Binding-site contacts:
Ligand atom O2P contacts residue TYR136 of chain 1.I at 2.5 Å (h-bond).
Ligand atom O1P contacts residue ARG135 of chain 1.I at 2.8 Å (salt-bridge).
Ligand atom NH1 contacts residue ARG66 of chain 1.I at 3.2 Å (salt-bridge).
Ligand atom O2P contacts residue ARG135 of chain 1.I at 2.9 Å (salt-bridge).
Ligand atom OG contacts residue TRP236 of chain 1.I at 3.2 Å (h-bond).
Ligand atom OG contacts residue TYR187 of chain 1.I at 3.6 Å.
Ligand atom CB contacts residue GLU188 of chain 1.I at 3.3 Å.
Ligand atom CG contacts residue ASN232 of chain 1.I at 3.7 Å.
Ligand atom P contacts residue TYR136 of chain 1.I at 3.6 Å.
Ligand atom O contacts residue LEU235 of chain 1.I at 3.4 Å.
Ligand atom C contacts residue ASN181 of chain 1.I at 3.6 Å.
Ligand atom NH2 contacts residue VAL184 of chain 1.I at 3.5 Å.
Ligand atom N contacts residue ASN232 of chain 1.I at 2.9 Å (h-bond).
Ligand atom N contacts residue LEU180 of chain 1.I at 3.5 Å.
Ligand atom CB contacts residue ASN181 of chain 1.I at 3.5 Å.
Ligand atom NH2 contacts residue ARG135 of chain 1.I at 3.6 Å.
Ligand atom O contacts residue ASN232 of chain 1.I at 2.9 Å (h-bond).
Ligand atom O3P contacts residue ARG62 of chain 1.I at 2.8 Å (salt-bridge).
Ligand atom NH2 contacts residue GLU188 of chain 1.I at 3.2 Å (salt-bridge).
Ligand atom OG contacts residue GLU188 of chain 1.I at 3.2 Å (salt-bridge).
Ligand atom NE contacts residue GLU188 of chain 1.I at 2.7 Å (salt-bridge).
Ligand atom CB contacts residue ASN181 of chain 1.I at 3.3 Å.
Ligand atom O contacts residue VAL184 of chain 1.I at 3.1 Å.
Ligand atom O contacts residue LYS55 of chain 1.I at 2.8 Å (salt-bridge).
Ligand atom CA contacts residue ASN232 of chain 1.I at 3.4 Å.
Ligand atom CD contacts residue GLU188 of chain 1.I at 3.4 Å.
Ligand atom C contacts residue ASN232 of chain 1.I at 3.6 Å.
Ligand atom CD1 contacts residue TYR187 of chain 1.I at 3.7 Å (hydrophobic).
Ligand atom C contacts residue LEU180 of chain 1.I at 3.6 Å (hydrophobic).
Ligand atom C contacts residue LYS55 of chain 1.I at 3.7 Å.
Ligand atom N contacts residue ASN181 of chain 1.I at 2.7 Å (h-bond).
Ligand atom CA contacts residue ASN181 of chain 1.I at 3.6 Å.
Ligand atom CZ contacts residue GLU188 of chain 1.I at 3.5 Å.
Ligand atom CZ contacts residue ARG66 of chain 1.I at 3.7 Å.
Ligand atom OD1 contacts residue ASN232 of chain 1.I at 3.3 Å (h-bond).
Ligand atom CG contacts residue GLU188 of chain 1.I at 3.0 Å.
Ligand atom O1P contacts residue ARG62 of chain 1.I at 2.9 Å (salt-bridge).
Ligand atom NH1 contacts residue ARG62 of chain 1.I at 3.3 Å (salt-bridge).
Ligand atom CA contacts residue ASN181 of chain 1.I at 3.5 Å.
Ligand atom CD contacts residue ARG66 of chain 1.I at 3.4 Å.

A small-molecule ligand and the protein it binds are described below.
Small molecule (SMILES): CC[C@H](C)[C@H](NC(=O)[C@@H](N)CCCNC(N)=[NH2+])C(=O)N[C@@H](CO)C(=O)N[C@@H](CC(N)=O)C(=O)N[C@@H](COP(=O)(O)O)C(=O)N[C@@H](C)C(=O)N1CCC[C@H]1C(=O)O

Sequence of chain 1.I:
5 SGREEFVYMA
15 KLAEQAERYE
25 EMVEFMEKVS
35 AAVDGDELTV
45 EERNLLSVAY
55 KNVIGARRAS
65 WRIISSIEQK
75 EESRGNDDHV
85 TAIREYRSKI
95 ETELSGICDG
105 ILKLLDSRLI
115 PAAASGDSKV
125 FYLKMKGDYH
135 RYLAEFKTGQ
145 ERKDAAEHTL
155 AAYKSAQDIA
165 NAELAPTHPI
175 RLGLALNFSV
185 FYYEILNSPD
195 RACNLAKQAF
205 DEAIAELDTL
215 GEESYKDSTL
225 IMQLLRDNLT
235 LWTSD